A protein and the small-molecule ligand that binds it are described below.
Small molecule (SMILES): C[C@@H](O)[C@@H](C)O

Sequence of chain 1.B:
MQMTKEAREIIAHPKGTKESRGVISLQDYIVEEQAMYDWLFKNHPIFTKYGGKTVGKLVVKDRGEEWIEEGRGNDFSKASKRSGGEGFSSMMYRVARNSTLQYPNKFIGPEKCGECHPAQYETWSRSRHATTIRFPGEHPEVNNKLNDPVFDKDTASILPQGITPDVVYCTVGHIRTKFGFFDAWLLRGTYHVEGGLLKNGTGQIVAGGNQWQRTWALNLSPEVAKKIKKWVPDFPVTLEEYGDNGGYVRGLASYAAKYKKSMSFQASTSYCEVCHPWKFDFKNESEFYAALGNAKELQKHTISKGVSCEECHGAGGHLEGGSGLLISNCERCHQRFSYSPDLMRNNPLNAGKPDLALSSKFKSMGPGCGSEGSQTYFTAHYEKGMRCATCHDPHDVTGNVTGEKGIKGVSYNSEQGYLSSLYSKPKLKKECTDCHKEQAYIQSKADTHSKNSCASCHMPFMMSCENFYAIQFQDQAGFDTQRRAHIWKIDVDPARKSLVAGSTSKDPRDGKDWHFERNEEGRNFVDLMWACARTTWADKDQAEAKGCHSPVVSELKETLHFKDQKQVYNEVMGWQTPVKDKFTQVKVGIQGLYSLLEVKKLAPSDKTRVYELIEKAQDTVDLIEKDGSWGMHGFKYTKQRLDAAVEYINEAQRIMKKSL

Binding-site contacts:
Ligand atom C2 contacts residue ASP552 of chain 1.B at 4.2 Å.
Ligand atom C4 contacts residue ASP552 of chain 1.B at 4.0 Å.
Ligand atom C2 contacts residue SER406 of chain 1.B at 3.2 Å.
Ligand atom C2 contacts residue TYR511 of chain 1.B at 3.8 Å (hydrophobic).
Ligand atom O6 contacts residue TYR511 of chain 1.B at 4.3 Å.
Ligand atom C3 contacts residue TYR511 of chain 1.B at 3.9 Å (hydrophobic).
Ligand atom C1 contacts residue SER406 of chain 1.B at 3.1 Å.
Ligand atom O5 contacts residue ARG551 of chain 1.B at 4.0 Å.
Ligand atom O5 contacts residue ASP552 of chain 1.B at 3.3 Å (salt-bridge).
Ligand atom O5 contacts residue SER406 of chain 1.B at 3.7 Å.
Ligand atom O6 contacts residue LYS300 of chain 1.B at 2.9 Å (salt-bridge).
Ligand atom O5 contacts residue TYR511 of chain 1.B at 4.2 Å.
Ligand atom C3 contacts residue LYS300 of chain 1.B at 3.9 Å.
Ligand atom O5 contacts residue GLY553 of chain 1.B at 4.0 Å.
Ligand atom C1 contacts residue GLY553 of chain 1.B at 4.4 Å.
Ligand atom C1 contacts residue ASP552 of chain 1.B at 4.0 Å.